The small molecule below binds the protein below.
Small molecule (SMILES): C[C@]12CCC(=O)C[C@@H]1CC[C@@H]1[C@@H]2CC[C@]2(C)C(c3cccnc3)=CC[C@@H]12

Binding-site contacts:
Ligand atom C03 contacts residue ASP280 of chain 1.D at 3.7 Å.
Ligand atom C23 contacts residue ILE187 of chain 1.D at 4.0 Å (hydrophobic).
Ligand atom C01 contacts residue GLY283 of chain 1.D at 4.2 Å.
Ligand atom C17 contacts residue VAL465 of chain 1.D at 4.0 Å (hydrophobic).
Ligand atom C11 contacts residue VAL348 of chain 1.D at 3.9 Å (hydrophobic).
Ligand atom C06 contacts residue ASP280 of chain 1.D at 4.2 Å.
Ligand atom C16 contacts residue PHE96 of chain 1.D at 3.6 Å (hydrophobic).
Ligand atom C07 contacts residue ALA284 of chain 1.D at 3.8 Å (hydrophobic).
Ligand atom O25 contacts residue ASN184 of chain 1.D at 3.0 Å (h-bond).
Ligand atom C12 contacts residue VAL348 of chain 1.D at 3.9 Å (hydrophobic).
Ligand atom O25 contacts residue ILE187 of chain 1.D at 3.5 Å.
Ligand atom C05 contacts residue ASP280 of chain 1.D at 4.2 Å.
Ligand atom C23 contacts residue ILE188 of chain 1.D at 3.7 Å (hydrophobic).
Ligand atom C12 contacts residue THR288 of chain 1.D at 3.6 Å.
Ligand atom C11 contacts residue VAL465 of chain 1.D at 4.2 Å (hydrophobic).
Ligand atom C18 contacts residue VAL464 of chain 1.D at 4.1 Å (hydrophobic).
Ligand atom C14 contacts residue HEM1 of chain 1.K at 3.2 Å.
Ligand atom C14 contacts residue ALA284 of chain 1.D at 3.9 Å (hydrophobic).
Ligand atom C26 contacts residue ARG221 of chain 1.D at 4.0 Å.
Ligand atom O25 contacts residue TYR183 of chain 1.D at 3.8 Å.
Ligand atom C26 contacts residue ILE187 of chain 1.D at 4.1 Å (hydrophobic).
Ligand atom C12 contacts residue HEM1 of chain 1.K at 3.3 Å.
Ligand atom C16 contacts residue VAL464 of chain 1.D at 3.8 Å (hydrophobic).
Ligand atom C06 contacts residue ALA95 of chain 1.D at 3.5 Å (hydrophobic).
Ligand atom C05 contacts residue ALA284 of chain 1.D at 4.0 Å (hydrophobic).
Ligand atom C22 contacts residue ILE188 of chain 1.D at 3.8 Å (hydrophobic).
Ligand atom C08 contacts residue ALA284 of chain 1.D at 3.8 Å (hydrophobic).
Ligand atom C24 contacts residue ASN184 of chain 1.D at 3.9 Å.
Ligand atom C21 contacts residue ILE187 of chain 1.D at 4.1 Å (hydrophobic).
Ligand atom C07 contacts residue ALA95 of chain 1.D at 3.5 Å (hydrophobic).
Ligand atom C23 contacts residue ASN184 of chain 1.D at 3.9 Å.
Ligand atom C14 contacts residue THR288 of chain 1.D at 3.9 Å.
Ligand atom C11 contacts residue THR288 of chain 1.D at 3.9 Å.
Ligand atom C24 contacts residue ILE187 of chain 1.D at 3.8 Å (hydrophobic).
Ligand atom N13 contacts residue HEM1 of chain 1.K at 2.4 Å.
Ligand atom C03 contacts residue GLY279 of chain 1.D at 4.0 Å.
Ligand atom C02 contacts residue GLY279 of chain 1.D at 4.1 Å.
Ligand atom N13 contacts residue THR288 of chain 1.D at 3.6 Å.
Ligand atom C10 contacts residue VAL465 of chain 1.D at 4.1 Å (hydrophobic).
Ligand atom C19 contacts residue GLY283 of chain 1.D at 4.2 Å.

Sequence of chain 1.D:
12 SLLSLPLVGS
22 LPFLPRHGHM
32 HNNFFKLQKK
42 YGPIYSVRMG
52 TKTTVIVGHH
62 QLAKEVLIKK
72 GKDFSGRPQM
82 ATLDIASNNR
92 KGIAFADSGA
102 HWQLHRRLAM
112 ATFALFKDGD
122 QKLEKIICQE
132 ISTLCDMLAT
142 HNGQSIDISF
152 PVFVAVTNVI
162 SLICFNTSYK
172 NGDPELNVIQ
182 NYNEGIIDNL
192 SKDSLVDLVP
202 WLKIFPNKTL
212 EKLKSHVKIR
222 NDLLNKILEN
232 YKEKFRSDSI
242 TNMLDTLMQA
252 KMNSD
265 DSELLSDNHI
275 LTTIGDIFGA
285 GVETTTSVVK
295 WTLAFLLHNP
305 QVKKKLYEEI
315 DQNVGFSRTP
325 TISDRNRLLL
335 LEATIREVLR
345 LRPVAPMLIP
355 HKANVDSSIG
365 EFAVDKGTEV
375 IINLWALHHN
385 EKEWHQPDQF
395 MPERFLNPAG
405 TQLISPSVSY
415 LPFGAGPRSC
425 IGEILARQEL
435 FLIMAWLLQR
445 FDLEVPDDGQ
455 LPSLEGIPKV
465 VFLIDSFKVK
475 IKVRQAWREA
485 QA